Binding-site contacts:
Ligand atom C6 contacts residue SER803 of chain 1.C at 4.1 Å.
Ligand atom C7 contacts residue ASN801 of chain 1.C at 3.2 Å.
Ligand atom C4 contacts residue ASN801 of chain 1.C at 4.2 Å.
Ligand atom C5 contacts residue ASN801 of chain 1.C at 3.7 Å.
Ligand atom C3 contacts residue ASN801 of chain 1.C at 3.8 Å.
Ligand atom O7 contacts residue ASN801 of chain 1.C at 3.1 Å (h-bond).
Ligand atom C5 contacts residue SER803 of chain 1.C at 3.4 Å.
Ligand atom N2 contacts residue ASN801 of chain 1.C at 2.9 Å (h-bond).
Ligand atom O5 contacts residue ASN801 of chain 1.C at 2.4 Å (h-bond).
Ligand atom C1 contacts residue SER803 of chain 1.C at 3.4 Å.
Ligand atom C5 contacts residue GLN804 of chain 1.C at 3.7 Å.
Ligand atom C1 contacts residue ASN801 of chain 1.C at 1.4 Å.
Ligand atom C8 contacts residue ASN801 of chain 1.C at 4.4 Å.
Ligand atom O5 contacts residue SER803 of chain 1.C at 3.3 Å (h-bond).
Ligand atom C1 contacts residue GLN804 of chain 1.C at 3.6 Å.
Ligand atom C6 contacts residue GLN804 of chain 1.C at 3.5 Å.
Ligand atom O5 contacts residue GLN804 of chain 1.C at 2.8 Å (h-bond).
Ligand atom C2 contacts residue ASN801 of chain 1.C at 2.5 Å.
Ligand atom O6 contacts residue GLN804 of chain 1.C at 3.3 Å (h-bond).

A small-molecule ligand and the protein it binds are described below.
Small molecule (SMILES): CC(=O)N[C@H]1[C@H](O[C@H]2[C@H](O)[C@@H](NC(C)=O)CO[C@@H]2CO)O[C@H](CO)[C@@H](O)[C@@H]1O

Sequence of chain 1.C:
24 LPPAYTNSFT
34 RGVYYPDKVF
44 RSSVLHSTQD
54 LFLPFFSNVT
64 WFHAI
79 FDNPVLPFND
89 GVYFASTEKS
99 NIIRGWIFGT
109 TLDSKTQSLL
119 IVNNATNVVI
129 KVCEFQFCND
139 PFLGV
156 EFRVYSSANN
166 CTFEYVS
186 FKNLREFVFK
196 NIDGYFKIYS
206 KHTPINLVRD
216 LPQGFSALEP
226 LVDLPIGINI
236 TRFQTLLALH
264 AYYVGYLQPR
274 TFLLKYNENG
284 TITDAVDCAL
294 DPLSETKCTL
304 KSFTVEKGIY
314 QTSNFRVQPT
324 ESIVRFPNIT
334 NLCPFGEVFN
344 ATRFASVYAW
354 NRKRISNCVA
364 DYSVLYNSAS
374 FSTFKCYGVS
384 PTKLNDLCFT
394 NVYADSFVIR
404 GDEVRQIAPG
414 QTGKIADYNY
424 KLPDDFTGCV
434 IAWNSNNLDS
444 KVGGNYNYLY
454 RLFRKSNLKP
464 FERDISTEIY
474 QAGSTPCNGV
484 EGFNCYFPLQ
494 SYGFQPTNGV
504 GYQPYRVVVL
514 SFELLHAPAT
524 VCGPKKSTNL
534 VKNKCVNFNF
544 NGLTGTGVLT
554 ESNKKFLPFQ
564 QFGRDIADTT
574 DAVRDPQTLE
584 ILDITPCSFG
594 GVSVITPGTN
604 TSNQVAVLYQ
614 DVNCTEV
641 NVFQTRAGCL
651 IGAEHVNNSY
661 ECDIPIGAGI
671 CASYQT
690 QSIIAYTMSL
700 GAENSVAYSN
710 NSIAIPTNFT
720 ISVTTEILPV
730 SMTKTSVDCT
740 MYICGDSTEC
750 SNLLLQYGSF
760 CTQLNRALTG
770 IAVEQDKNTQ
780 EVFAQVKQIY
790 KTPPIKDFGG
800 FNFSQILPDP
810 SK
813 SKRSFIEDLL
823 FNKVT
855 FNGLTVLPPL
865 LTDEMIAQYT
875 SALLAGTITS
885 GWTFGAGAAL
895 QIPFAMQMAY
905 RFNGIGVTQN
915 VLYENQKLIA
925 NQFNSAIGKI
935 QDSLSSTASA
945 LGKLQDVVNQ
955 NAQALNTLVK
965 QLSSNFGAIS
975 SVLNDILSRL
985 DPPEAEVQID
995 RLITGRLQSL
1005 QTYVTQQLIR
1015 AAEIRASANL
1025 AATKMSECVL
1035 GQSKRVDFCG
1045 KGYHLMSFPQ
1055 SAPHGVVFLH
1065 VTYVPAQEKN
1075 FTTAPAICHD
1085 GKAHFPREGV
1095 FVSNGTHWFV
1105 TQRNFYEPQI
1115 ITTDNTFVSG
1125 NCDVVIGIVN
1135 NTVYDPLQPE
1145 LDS